The small molecule below binds the protein below.
Small molecule (SMILES): CC(=O)N[C@@H]1[C@@H](O)[C@H](O)[C@@H](CO)O[C@H]1O

Sequence of chain 1.B:
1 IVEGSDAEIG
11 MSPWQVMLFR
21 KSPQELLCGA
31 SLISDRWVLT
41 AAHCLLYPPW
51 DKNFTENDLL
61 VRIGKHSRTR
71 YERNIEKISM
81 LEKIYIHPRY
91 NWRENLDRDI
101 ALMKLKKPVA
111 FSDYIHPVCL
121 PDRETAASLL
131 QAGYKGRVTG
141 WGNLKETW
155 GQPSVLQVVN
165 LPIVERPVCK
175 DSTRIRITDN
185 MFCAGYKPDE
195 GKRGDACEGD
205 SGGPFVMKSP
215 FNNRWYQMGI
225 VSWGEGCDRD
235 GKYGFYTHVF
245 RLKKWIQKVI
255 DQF

Binding-site contacts:
Ligand atom C4 contacts residue ASN53 of chain 1.B at 4.3 Å.
Ligand atom C3 contacts residue ASN53 of chain 1.B at 3.9 Å.
Ligand atom C7 contacts residue ASN53 of chain 1.B at 3.8 Å.
Ligand atom N2 contacts residue ASN53 of chain 1.B at 3.0 Å (h-bond).
Ligand atom C5 contacts residue ASN53 of chain 1.B at 3.7 Å.
Ligand atom O7 contacts residue ASN53 of chain 1.B at 4.2 Å.
Ligand atom O7 contacts residue LEU46 of chain 1.B at 3.7 Å.
Ligand atom C8 contacts residue PRO48 of chain 1.B at 4.1 Å (hydrophobic).
Ligand atom O6 contacts residue THR55 of chain 1.B at 3.4 Å.
Ligand atom C1 contacts residue ASN53 of chain 1.B at 1.5 Å.
Ligand atom N2 contacts residue LEU46 of chain 1.B at 4.3 Å.
Ligand atom C8 contacts residue LEU46 of chain 1.B at 3.7 Å (hydrophobic).
Ligand atom O5 contacts residue ASN53 of chain 1.B at 2.3 Å (h-bond).
Ligand atom C2 contacts residue ASN53 of chain 1.B at 2.5 Å.
Ligand atom C7 contacts residue LEU46 of chain 1.B at 3.7 Å (hydrophobic).